This small molecule binds to this protein.
Small molecule (SMILES): CC(=O)N[C@@H]1[C@@H](O)[C@H](O)[C@@H](CO)O[C@H]1O

Sequence of chain 1.B:
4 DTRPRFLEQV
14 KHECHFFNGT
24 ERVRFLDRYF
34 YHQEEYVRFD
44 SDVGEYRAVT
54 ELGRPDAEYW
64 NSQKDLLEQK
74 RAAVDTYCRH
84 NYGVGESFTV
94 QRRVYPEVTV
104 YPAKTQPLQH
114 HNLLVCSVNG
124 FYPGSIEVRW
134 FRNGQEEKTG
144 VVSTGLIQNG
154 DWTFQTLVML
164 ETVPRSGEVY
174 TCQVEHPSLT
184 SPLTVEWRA

Binding-site contacts:
Ligand atom O7 contacts residue ASN21 of chain 1.B at 3.8 Å.
Ligand atom O7 contacts residue GLU24 of chain 1.B at 3.4 Å.
Ligand atom C2 contacts residue ASN21 of chain 1.B at 2.4 Å.
Ligand atom C1 contacts residue GLU24 of chain 1.B at 4.3 Å.
Ligand atom C2 contacts residue GLU24 of chain 1.B at 3.9 Å.
Ligand atom N2 contacts residue ASN21 of chain 1.B at 2.7 Å (h-bond).
Ligand atom O6 contacts residue GLU24 of chain 1.B at 3.3 Å (salt-bridge).
Ligand atom C8 contacts residue ASN21 of chain 1.B at 4.4 Å.
Ligand atom C1 contacts residue ASN21 of chain 1.B at 1.4 Å.
Ligand atom C7 contacts residue ASN21 of chain 1.B at 3.4 Å.
Ligand atom O5 contacts residue GLU24 of chain 1.B at 4.2 Å.
Ligand atom C5 contacts residue ASN21 of chain 1.B at 3.7 Å.
Ligand atom C3 contacts residue ASN21 of chain 1.B at 3.7 Å.
Ligand atom C4 contacts residue ASN21 of chain 1.B at 4.2 Å.
Ligand atom C7 contacts residue GLU24 of chain 1.B at 4.3 Å.
Ligand atom O5 contacts residue ASN21 of chain 1.B at 2.5 Å (h-bond).